Sequence of chain 4.A:
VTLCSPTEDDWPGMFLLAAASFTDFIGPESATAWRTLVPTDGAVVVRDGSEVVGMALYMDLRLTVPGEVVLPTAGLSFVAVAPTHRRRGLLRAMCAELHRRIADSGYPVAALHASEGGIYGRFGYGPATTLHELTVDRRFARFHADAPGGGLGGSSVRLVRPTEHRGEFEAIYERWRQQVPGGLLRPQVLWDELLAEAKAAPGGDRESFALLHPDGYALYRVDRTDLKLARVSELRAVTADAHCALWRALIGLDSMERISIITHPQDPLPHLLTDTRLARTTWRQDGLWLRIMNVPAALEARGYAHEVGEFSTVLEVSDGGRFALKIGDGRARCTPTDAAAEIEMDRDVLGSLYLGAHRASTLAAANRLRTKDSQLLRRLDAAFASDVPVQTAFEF

Binding-site contacts:
Ligand atom C21 contacts residue TRP33 of chain 4.A at 3.6 Å (hydrophobic).
Ligand atom C18 contacts residue TRP56 of chain 4.A at 3.6 Å (hydrophobic).
Ligand atom C20 contacts residue ARG57 of chain 4.A at 4.0 Å.
Ligand atom S24 contacts residue ILE48 of chain 4.A at 4.0 Å.
Ligand atom C09 contacts residue PHE422 of chain 4.A at 3.9 Å (hydrophobic).
Ligand atom C15 contacts residue TRP56 of chain 4.A at 3.9 Å (hydrophobic).
Ligand atom N03 contacts residue TRP56 of chain 4.A at 3.8 Å.
Ligand atom S24 contacts residue ALA53 of chain 4.A at 4.0 Å.
Ligand atom C20 contacts residue ALA53 of chain 4.A at 3.9 Å (hydrophobic).
Ligand atom N01 contacts residue TRP56 of chain 4.A at 3.7 Å.
Ligand atom C08 contacts residue GLU421 of chain 4.A at 3.4 Å.
Ligand atom C23 contacts residue PHE104 of chain 4.A at 3.8 Å (hydrophobic).
Ligand atom C21 contacts residue ARG57 of chain 4.A at 3.8 Å.
Ligand atom C07 contacts residue ASP46 of chain 4.A at 2.9 Å.
Ligand atom C23 contacts residue SER103 of chain 4.A at 3.8 Å.
Ligand atom N01 contacts residue PHE422 of chain 4.A at 2.8 Å (h-bond).
Ligand atom C02 contacts residue PHE422 of chain 4.A at 3.9 Å (hydrophobic).
Ligand atom C22 contacts residue LEU83 of chain 4.A at 3.7 Å (hydrophobic).
Ligand atom C19 contacts residue ALA53 of chain 4.A at 3.6 Å (hydrophobic).
Ligand atom C02 contacts residue TRP56 of chain 4.A at 3.6 Å (hydrophobic).
Ligand atom C19 contacts residue PHE104 of chain 4.A at 3.6 Å (hydrophobic).
Ligand atom N11 contacts residue ASP46 of chain 4.A at 3.5 Å (salt-bridge).
Ligand atom S24 contacts residue TRP56 of chain 4.A at 3.9 Å.
Ligand atom C22 contacts residue PHE104 of chain 4.A at 3.9 Å (hydrophobic).
Ligand atom C20 contacts residue TRP56 of chain 4.A at 3.7 Å (hydrophobic).
Ligand atom C09 contacts residue GLU421 of chain 4.A at 3.7 Å.
Ligand atom C17 contacts residue TRP56 of chain 4.A at 3.7 Å (hydrophobic).
Ligand atom N01 contacts residue SER103 of chain 4.A at 2.7 Å (h-bond).
Ligand atom C13 contacts residue ASP46 of chain 4.A at 3.0 Å.
Ligand atom C04 contacts residue TRP56 of chain 4.A at 3.9 Å (hydrophobic).
Ligand atom C16 contacts residue TRP56 of chain 4.A at 3.7 Å (hydrophobic).
Ligand atom C17 contacts residue PHE104 of chain 4.A at 3.7 Å (hydrophobic).
Ligand atom N14 contacts residue TRP56 of chain 4.A at 3.9 Å.
Ligand atom C02 contacts residue SER103 of chain 4.A at 3.9 Å.
Ligand atom C21 contacts residue LEU83 of chain 4.A at 3.7 Å (hydrophobic).
Ligand atom N14 contacts residue ILE48 of chain 4.A at 3.7 Å.
Ligand atom C10 contacts residue PHE422 of chain 4.A at 3.7 Å (hydrophobic).
Ligand atom C08 contacts residue ASP46 of chain 4.A at 3.7 Å.
Ligand atom C19 contacts residue TRP56 of chain 4.A at 3.9 Å (hydrophobic).
Ligand atom C18 contacts residue PHE104 of chain 4.A at 3.6 Å (hydrophobic).

This small molecule binds to this protein.
Small molecule (SMILES): C[C@@H]1CCc2c(sc3nc(SC[C@@H]4CCCN(C)C4)nc(N)c23)C1